Sequence of chain 1.A:
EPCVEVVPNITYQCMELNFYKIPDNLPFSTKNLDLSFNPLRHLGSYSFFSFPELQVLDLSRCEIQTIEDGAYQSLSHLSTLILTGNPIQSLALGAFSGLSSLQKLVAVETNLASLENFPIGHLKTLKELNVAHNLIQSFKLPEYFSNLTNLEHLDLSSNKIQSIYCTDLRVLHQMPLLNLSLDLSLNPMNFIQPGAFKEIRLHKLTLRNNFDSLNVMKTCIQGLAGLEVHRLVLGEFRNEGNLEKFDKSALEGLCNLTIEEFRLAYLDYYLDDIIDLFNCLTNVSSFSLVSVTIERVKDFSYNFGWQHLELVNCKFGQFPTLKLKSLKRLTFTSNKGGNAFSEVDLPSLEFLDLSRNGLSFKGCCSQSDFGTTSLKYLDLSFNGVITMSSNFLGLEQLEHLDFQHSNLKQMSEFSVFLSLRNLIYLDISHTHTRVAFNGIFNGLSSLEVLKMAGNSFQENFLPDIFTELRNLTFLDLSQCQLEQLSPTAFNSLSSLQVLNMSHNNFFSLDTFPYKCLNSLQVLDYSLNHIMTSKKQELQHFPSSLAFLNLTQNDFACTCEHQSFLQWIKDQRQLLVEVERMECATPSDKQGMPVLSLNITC

The protein below binds the small molecule below.
Small molecule (SMILES): CC(=O)N[C@H]1[C@H](O[C@H]2[C@H](O)[C@@H](NC(C)=O)CO[C@@H]2CO)O[C@H](CO)[C@@H](O)[C@@H]1O

Binding-site contacts:
Ligand atom C7 contacts residue ASN500 of chain 1.A at 3.1 Å.
Ligand atom C5 contacts residue SER502 of chain 1.A at 4.1 Å.
Ligand atom O6 contacts residue NAG1 of chain 1.G at 2.8 Å (h-bond).
Ligand atom C8 contacts residue NAG2 of chain 1.G at 4.2 Å.
Ligand atom N2 contacts residue ASP524 of chain 1.A at 3.4 Å (salt-bridge).
Ligand atom C1 contacts residue ASP524 of chain 1.A at 3.8 Å.
Ligand atom C6 contacts residue GLN479 of chain 1.A at 4.2 Å.
Ligand atom C5 contacts residue ASN500 of chain 1.A at 3.7 Å.
Ligand atom C5 contacts residue NAG1 of chain 1.G at 4.4 Å.
Ligand atom C6 contacts residue NAG2 of chain 1.G at 3.5 Å.
Ligand atom C3 contacts residue ASN500 of chain 1.A at 3.8 Å.
Ligand atom N2 contacts residue ASN500 of chain 1.A at 2.9 Å (h-bond).
Ligand atom C4 contacts residue ASN500 of chain 1.A at 4.3 Å.
Ligand atom C2 contacts residue ASP524 of chain 1.A at 4.0 Å.
Ligand atom O5 contacts residue SER502 of chain 1.A at 4.1 Å.
Ligand atom O5 contacts residue NAG1 of chain 1.G at 3.7 Å.
Ligand atom C7 contacts residue ASP524 of chain 1.A at 4.4 Å.
Ligand atom C3 contacts residue ASP524 of chain 1.A at 4.2 Å.
Ligand atom C1 contacts residue SER502 of chain 1.A at 4.0 Å.
Ligand atom O5 contacts residue ASP476 of chain 1.A at 4.3 Å.
Ligand atom O3 contacts residue NAG1 of chain 1.G at 3.4 Å (h-bond).
Ligand atom O7 contacts residue GLN479 of chain 1.A at 4.3 Å.
Ligand atom C8 contacts residue NAG1 of chain 1.G at 3.3 Å.
Ligand atom O3 contacts residue NAG2 of chain 1.G at 3.9 Å.
Ligand atom C5 contacts residue NAG2 of chain 1.G at 4.2 Å.
Ligand atom O7 contacts residue PHE474 of chain 1.A at 4.1 Å.
Ligand atom N2 contacts residue NAG1 of chain 1.G at 3.9 Å.
Ligand atom C8 contacts residue VAL498 of chain 1.A at 4.2 Å (hydrophobic).
Ligand atom O6 contacts residue SER478 of chain 1.A at 2.7 Å (h-bond).
Ligand atom C6 contacts residue SER478 of chain 1.A at 4.1 Å.
Ligand atom C2 contacts residue ASN500 of chain 1.A at 2.5 Å.
Ligand atom C3 contacts residue NAG1 of chain 1.G at 4.1 Å.
Ligand atom C1 contacts residue ASN500 of chain 1.A at 1.5 Å.
Ligand atom C7 contacts residue NAG1 of chain 1.G at 4.2 Å.
Ligand atom C6 contacts residue NAG1 of chain 1.G at 3.5 Å.
Ligand atom O6 contacts residue GLN479 of chain 1.A at 3.5 Å (h-bond).
Ligand atom O7 contacts residue ASN500 of chain 1.A at 2.9 Å (h-bond).
Ligand atom O5 contacts residue SER478 of chain 1.A at 3.9 Å.
Ligand atom O6 contacts residue SER502 of chain 1.A at 4.2 Å.
Ligand atom O5 contacts residue ASN500 of chain 1.A at 2.4 Å (h-bond).